This protein binds this small molecule.
Small molecule (SMILES): CC(C)C[C@H](CC(=O)NO)C(=O)N[C@H](C(=O)NC(C)C(=O)NCCN)C(C)(C)C

Sequence of chain 1.B:
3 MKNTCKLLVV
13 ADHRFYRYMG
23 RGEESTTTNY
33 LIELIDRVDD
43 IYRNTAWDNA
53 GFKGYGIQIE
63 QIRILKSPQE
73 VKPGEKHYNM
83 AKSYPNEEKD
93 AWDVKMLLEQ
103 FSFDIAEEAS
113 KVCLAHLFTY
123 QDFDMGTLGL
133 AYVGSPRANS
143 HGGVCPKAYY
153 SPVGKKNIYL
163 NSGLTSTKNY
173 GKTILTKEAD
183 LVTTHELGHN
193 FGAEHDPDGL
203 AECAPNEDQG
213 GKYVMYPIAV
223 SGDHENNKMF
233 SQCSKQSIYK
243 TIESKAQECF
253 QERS

Binding-site contacts:
Ligand atom N contacts residue ZN1 of chain 1.G at 2.9 Å.
Ligand atom C11 contacts residue GLY128 of chain 1.B at 3.9 Å.
Ligand atom C0 contacts residue GLY131 of chain 1.B at 3.4 Å.
Ligand atom O4 contacts residue GLY131 of chain 1.B at 3.8 Å.
Ligand atom N1 contacts residue PRO219 of chain 1.B at 3.1 Å (h-bond).
Ligand atom CA contacts residue PRO219 of chain 1.B at 3.9 Å (hydrophobic).
Ligand atom C contacts residue GLY131 of chain 1.B at 3.7 Å.
Ligand atom O2 contacts residue ILE220 of chain 1.B at 3.4 Å.
Ligand atom C5 contacts residue GLY128 of chain 1.B at 3.3 Å.
Ligand atom C14 contacts residue ILE220 of chain 1.B at 3.7 Å (hydrophobic).
Ligand atom N3 contacts residue ILE220 of chain 1.B at 3.6 Å.
Ligand atom C contacts residue ZN1 of chain 1.G at 3.1 Å.
Ligand atom C9 contacts residue MET127 of chain 1.B at 3.1 Å (hydrophobic).
Ligand atom C14 contacts residue ALA221 of chain 1.B at 3.5 Å (hydrophobic).
Ligand atom O1 contacts residue GLY128 of chain 1.B at 3.8 Å.
Ligand atom C8 contacts residue PRO219 of chain 1.B at 3.7 Å (hydrophobic).
Ligand atom O4 contacts residue LEU132 of chain 1.B at 3.8 Å.
Ligand atom O1 contacts residue LEU130 of chain 1.B at 2.8 Å (h-bond).
Ligand atom O4 contacts residue ZN1 of chain 1.G at 2.5 Å.
Ligand atom C12 contacts residue GLY128 of chain 1.B at 3.8 Å.
Ligand atom N2 contacts residue GLY128 of chain 1.B at 3.0 Å (h-bond).
Ligand atom C2 contacts residue PRO219 of chain 1.B at 3.6 Å (hydrophobic).
Ligand atom O4 contacts residue HIS187 of chain 1.B at 3.8 Å.
Ligand atom C1 contacts residue ALA221 of chain 1.B at 3.9 Å (hydrophobic).
Ligand atom C2 contacts residue ALA221 of chain 1.B at 3.7 Å (hydrophobic).
Ligand atom C2 contacts residue HIS187 of chain 1.B at 3.5 Å.
Ligand atom N contacts residue GLU188 of chain 1.B at 3.0 Å (salt-bridge).
Ligand atom O4 contacts residue HIS191 of chain 1.B at 3.4 Å.
Ligand atom C10 contacts residue GLY128 of chain 1.B at 3.5 Å.
Ligand atom C2 contacts residue TYR218 of chain 1.B at 3.7 Å (hydrophobic).
Ligand atom O1 contacts residue THR129 of chain 1.B at 3.2 Å.
Ligand atom C9 contacts residue GLY128 of chain 1.B at 3.7 Å.
Ligand atom O2 contacts residue ALA221 of chain 1.B at 2.9 Å (h-bond).
Ligand atom C3 contacts residue VAL184 of chain 1.B at 3.7 Å (hydrophobic).
Ligand atom CB contacts residue GLU188 of chain 1.B at 3.3 Å.
Ligand atom O contacts residue ZN1 of chain 1.G at 2.6 Å.
Ligand atom O4 contacts residue GLU188 of chain 1.B at 2.5 Å (salt-bridge).
Ligand atom N contacts residue GLY131 of chain 1.B at 3.1 Å (h-bond).
Ligand atom O contacts residue HIS197 of chain 1.B at 3.2 Å (h-bond).
Ligand atom C12 contacts residue ASN171 of chain 1.B at 3.2 Å.